Sequence of chain 1.A:
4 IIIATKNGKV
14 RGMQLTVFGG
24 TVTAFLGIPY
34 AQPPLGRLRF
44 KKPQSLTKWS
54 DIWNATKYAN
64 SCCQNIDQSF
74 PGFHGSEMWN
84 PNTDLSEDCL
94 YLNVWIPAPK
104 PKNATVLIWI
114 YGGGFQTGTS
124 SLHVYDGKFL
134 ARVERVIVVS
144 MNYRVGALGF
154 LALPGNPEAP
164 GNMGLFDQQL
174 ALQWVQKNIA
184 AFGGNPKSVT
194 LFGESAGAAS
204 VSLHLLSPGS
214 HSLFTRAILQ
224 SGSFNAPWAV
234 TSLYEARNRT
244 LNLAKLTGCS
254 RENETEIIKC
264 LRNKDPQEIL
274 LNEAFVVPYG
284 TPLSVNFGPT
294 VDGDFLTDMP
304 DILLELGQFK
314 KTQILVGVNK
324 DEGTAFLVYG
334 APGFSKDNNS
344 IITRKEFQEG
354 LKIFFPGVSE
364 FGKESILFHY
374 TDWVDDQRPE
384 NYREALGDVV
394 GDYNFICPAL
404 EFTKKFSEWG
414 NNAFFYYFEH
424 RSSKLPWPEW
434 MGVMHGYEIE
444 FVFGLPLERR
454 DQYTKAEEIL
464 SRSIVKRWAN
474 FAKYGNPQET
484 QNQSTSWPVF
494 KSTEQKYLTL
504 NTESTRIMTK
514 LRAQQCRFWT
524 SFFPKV

The small molecule below binds the protein below.
Small molecule (SMILES): CC(=O)N[C@H]1CO[C@H](CO[C@@H]2O[C@@H](C)[C@@H](O)[C@@H](O)[C@@H]2O)[C@@H](O)[C@@H]1O

Binding-site contacts:
Ligand atom C4 contacts residue ASN241 of chain 1.A at 4.3 Å.
Ligand atom C1 contacts residue ASN241 of chain 1.A at 1.5 Å.
Ligand atom O5 contacts residue ASN241 of chain 1.A at 2.5 Å (h-bond).
Ligand atom C1 contacts residue ASN245 of chain 1.A at 3.5 Å.
Ligand atom O4 contacts residue PHE278 of chain 1.A at 3.7 Å.
Ligand atom C5 contacts residue PHE278 of chain 1.A at 4.4 Å (hydrophobic).
Ligand atom O3 contacts residue PRO281 of chain 1.A at 3.6 Å.
Ligand atom C3 contacts residue ASN241 of chain 1.A at 3.8 Å.
Ligand atom O2 contacts residue PRO281 of chain 1.A at 3.6 Å.
Ligand atom O5 contacts residue ASN245 of chain 1.A at 4.0 Å.
Ligand atom C5 contacts residue ASN245 of chain 1.A at 3.7 Å.
Ligand atom O3 contacts residue PHE278 of chain 1.A at 3.1 Å (h-bond).
Ligand atom C3 contacts residue PHE278 of chain 1.A at 3.5 Å (hydrophobic).
Ligand atom O7 contacts residue ASN241 of chain 1.A at 3.1 Å (h-bond).
Ligand atom C2 contacts residue ASN241 of chain 1.A at 2.5 Å.
Ligand atom C5 contacts residue ASN241 of chain 1.A at 3.7 Å.
Ligand atom O6 contacts residue ASN245 of chain 1.A at 3.9 Å.
Ligand atom N2 contacts residue ASN241 of chain 1.A at 2.8 Å (h-bond).
Ligand atom C7 contacts residue ASN241 of chain 1.A at 3.4 Å.
Ligand atom C4 contacts residue PHE278 of chain 1.A at 3.2 Å (hydrophobic).
Ligand atom C6 contacts residue LEU249 of chain 1.A at 4.0 Å (hydrophobic).
Ligand atom C6 contacts residue ASN245 of chain 1.A at 3.3 Å.
Ligand atom C8 contacts residue ASN241 of chain 1.A at 4.2 Å.
Ligand atom O5 contacts residue ASN245 of chain 1.A at 2.7 Å (h-bond).
Ligand atom C3 contacts residue PRO281 of chain 1.A at 4.3 Å (hydrophobic).
Ligand atom C5 contacts residue ASN245 of chain 1.A at 3.9 Å.
Ligand atom O3 contacts residue VAL280 of chain 1.A at 4.1 Å.
Ligand atom C6 contacts residue ASN245 of chain 1.A at 3.8 Å.